Sequence of chain 2.B:
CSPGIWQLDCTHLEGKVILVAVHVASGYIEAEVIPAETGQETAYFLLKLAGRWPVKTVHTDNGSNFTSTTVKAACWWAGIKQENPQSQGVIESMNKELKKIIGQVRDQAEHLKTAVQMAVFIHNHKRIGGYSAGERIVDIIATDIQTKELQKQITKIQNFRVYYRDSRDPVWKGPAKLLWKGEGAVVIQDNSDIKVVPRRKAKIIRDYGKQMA

A protein and the small-molecule ligand that binds it are described below.
Small molecule (SMILES): Cc1c(-c2c([C@H](OC(C)(C)C)C(=O)O)n(C)c(=O)c3ccccc23)cc(F)c2c1CCCO2

Sequence of chain 2.A:
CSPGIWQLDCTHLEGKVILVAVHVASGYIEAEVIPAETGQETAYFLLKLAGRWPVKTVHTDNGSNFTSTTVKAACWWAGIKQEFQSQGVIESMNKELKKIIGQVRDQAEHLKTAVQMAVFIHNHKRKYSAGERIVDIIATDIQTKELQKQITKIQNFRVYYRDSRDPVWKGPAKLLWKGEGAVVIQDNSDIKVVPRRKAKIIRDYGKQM

Sequence of chain 1.B:
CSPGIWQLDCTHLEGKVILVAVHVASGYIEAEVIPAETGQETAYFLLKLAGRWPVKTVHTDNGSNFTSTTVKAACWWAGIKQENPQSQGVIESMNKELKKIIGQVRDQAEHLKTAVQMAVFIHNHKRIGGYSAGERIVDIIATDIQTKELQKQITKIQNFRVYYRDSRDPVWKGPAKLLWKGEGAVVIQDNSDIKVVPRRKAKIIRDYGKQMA

Binding-site contacts:
Ligand atom C18 contacts residue ALA129 of chain 2.B at 3.3 Å (hydrophobic).
Ligand atom O42 contacts residue HIS171 of chain 2.A at 2.9 Å (h-bond).
Ligand atom C10 contacts residue MET178 of chain 2.A at 3.0 Å (hydrophobic).
Ligand atom C20 contacts residue THR125 of chain 2.B at 3.1 Å.
Ligand atom C61 contacts residue THR125 of chain 2.B at 3.6 Å.
Ligand atom F19 contacts residue ALA98 of chain 2.B at 3.3 Å.
Ligand atom C10 contacts residue TRP132 of chain 2.B at 3.6 Å (hydrophobic).
Ligand atom C01 contacts residue GLN168 of chain 2.A at 3.5 Å.
Ligand atom C37 contacts residue HIS171 of chain 2.A at 3.1 Å.
Ligand atom C13 contacts residue LEU102 of chain 2.B at 3.5 Å (hydrophobic).
Ligand atom F19 contacts residue THR125 of chain 2.B at 3.5 Å.
Ligand atom O42 contacts residue ALA169 of chain 2.A at 3.4 Å.
Ligand atom O44 contacts residue GLU170 of chain 2.A at 2.9 Å (salt-bridge).
Ligand atom O42 contacts residue THR174 of chain 2.A at 3.0 Å (h-bond).
Ligand atom C59 contacts residue THR125 of chain 2.B at 3.1 Å.
Ligand atom O51 contacts residue TRP235 of chain 1.B at 3.5 Å.
Ligand atom C28 contacts residue THR174 of chain 2.A at 3.4 Å.
Ligand atom C55 contacts residue THR124 of chain 2.B at 3.5 Å.
Ligand atom C55 contacts residue TYR226 of chain 1.B at 3.3 Å (hydrophobic).
Ligand atom C37 contacts residue THR174 of chain 2.A at 3.6 Å.
Ligand atom C07 contacts residue MET178 of chain 2.A at 3.6 Å (hydrophobic).
Ligand atom O42 contacts residue GLU170 of chain 2.A at 2.9 Å (salt-bridge).
Ligand atom O44 contacts residue ALA169 of chain 2.A at 3.2 Å.
Ligand atom C29 contacts residue THR174 of chain 2.A at 2.9 Å.
Ligand atom C41 contacts residue GLU170 of chain 2.A at 3.2 Å.
Ligand atom C18 contacts residue THR125 of chain 2.B at 3.5 Å.
Ligand atom C13 contacts residue ALA129 of chain 2.B at 3.6 Å (hydrophobic).
Ligand atom C46 contacts residue GLU170 of chain 2.A at 3.4 Å.
Ligand atom O27 contacts residue THR174 of chain 2.A at 3.2 Å (h-bond).
Ligand atom C33 contacts residue THR125 of chain 2.B at 3.2 Å.
Ligand atom C53 contacts residue TRP235 of chain 1.B at 3.2 Å (hydrophobic).
Ligand atom O16 contacts residue ALA129 of chain 2.B at 2.9 Å.
Ligand atom C57 contacts residue THR125 of chain 2.B at 3.1 Å.
Ligand atom C13 contacts residue TRP132 of chain 2.B at 3.3 Å (hydrophobic).
Ligand atom C53 contacts residue TYR226 of chain 1.B at 3.0 Å (hydrophobic).
Ligand atom O44 contacts residue LYS266 of chain 1.B at 3.0 Å (salt-bridge).
Ligand atom O27 contacts residue HIS171 of chain 2.A at 3.3 Å (h-bond).
Ligand atom O51 contacts residue TYR226 of chain 1.B at 3.4 Å (h-bond).
Ligand atom C46 contacts residue HIS171 of chain 2.A at 3.1 Å.
Ligand atom F19 contacts residue ALA129 of chain 2.B at 3.1 Å.